Sequence of chain 1.A:
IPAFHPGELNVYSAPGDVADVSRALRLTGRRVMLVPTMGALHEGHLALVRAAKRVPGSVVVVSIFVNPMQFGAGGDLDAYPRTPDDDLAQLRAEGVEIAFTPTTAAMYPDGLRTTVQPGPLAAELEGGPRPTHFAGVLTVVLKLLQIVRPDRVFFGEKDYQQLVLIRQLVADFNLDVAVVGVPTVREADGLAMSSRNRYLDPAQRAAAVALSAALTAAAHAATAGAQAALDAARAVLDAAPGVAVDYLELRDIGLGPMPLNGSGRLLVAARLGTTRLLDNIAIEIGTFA

Binding-site contacts:
Ligand atom OAH contacts residue PHE157 of chain 1.A at 4.3 Å.
Ligand atom CAJ contacts residue THR39 of chain 1.A at 4.1 Å.
Ligand atom OAI contacts residue PRO38 of chain 1.A at 3.2 Å (h-bond).
Ligand atom CAM contacts residue PRO38 of chain 1.A at 4.2 Å (hydrophobic).
Ligand atom CAF contacts residue THR39 of chain 1.A at 3.7 Å.
Ligand atom CAE contacts residue VAL139 of chain 1.A at 4.4 Å (hydrophobic).
Ligand atom OAA contacts residue MET40 of chain 1.A at 2.8 Å (h-bond).
Ligand atom CAF contacts residue MET40 of chain 1.A at 3.8 Å (hydrophobic).
Ligand atom CAG contacts residue PRO38 of chain 1.A at 3.9 Å (hydrophobic).
Ligand atom OAI contacts residue MET40 of chain 1.A at 3.2 Å (h-bond).
Ligand atom CAG contacts residue GLN164 of chain 1.A at 4.0 Å.
Ligand atom CAE contacts residue VAL143 of chain 1.A at 4.3 Å (hydrophobic).
Ligand atom CAK contacts residue GLN164 of chain 1.A at 3.6 Å.
Ligand atom CAC contacts residue VAL143 of chain 1.A at 3.5 Å (hydrophobic).
Ligand atom CAL contacts residue MET40 of chain 1.A at 4.0 Å (hydrophobic).
Ligand atom CAM contacts residue MET40 of chain 1.A at 4.0 Å (hydrophobic).
Ligand atom OAH contacts residue PRO38 of chain 1.A at 4.3 Å.
Ligand atom CAE contacts residue GLN164 of chain 1.A at 3.5 Å.
Ligand atom CAJ contacts residue HIS47 of chain 1.A at 3.5 Å.
Ligand atom CAF contacts residue PRO38 of chain 1.A at 3.9 Å (hydrophobic).
Ligand atom CAL contacts residue THR39 of chain 1.A at 3.8 Å.
Ligand atom CAL contacts residue PRO38 of chain 1.A at 3.5 Å (hydrophobic).
Ligand atom OAI contacts residue THR39 of chain 1.A at 3.0 Å.
Ligand atom CAJ contacts residue MET40 of chain 1.A at 3.8 Å (hydrophobic).
Ligand atom OAA contacts residue HIS47 of chain 1.A at 3.2 Å (h-bond).
Ligand atom CAM contacts residue THR39 of chain 1.A at 4.0 Å.
Ligand atom CAC contacts residue PHE157 of chain 1.A at 4.3 Å (hydrophobic).
Ligand atom CAC contacts residue VAL139 of chain 1.A at 4.3 Å (hydrophobic).
Ligand atom CAK contacts residue PHE157 of chain 1.A at 4.2 Å (hydrophobic).
Ligand atom CAD contacts residue VAL142 of chain 1.A at 4.2 Å (hydrophobic).
Ligand atom OAA contacts residue THR39 of chain 1.A at 3.4 Å.
Ligand atom CAK contacts residue PRO38 of chain 1.A at 4.0 Å (hydrophobic).
Ligand atom CAE contacts residue PHE157 of chain 1.A at 3.8 Å (hydrophobic).
Ligand atom OAB contacts residue HIS47 of chain 1.A at 3.3 Å (h-bond).
Ligand atom CAD contacts residue VAL143 of chain 1.A at 4.2 Å (hydrophobic).
Ligand atom OAA contacts residue GLY41 of chain 1.A at 4.4 Å.
Ligand atom CAD contacts residue PRO38 of chain 1.A at 4.2 Å (hydrophobic).
Ligand atom OAH contacts residue GLN164 of chain 1.A at 2.9 Å (h-bond).

A small-molecule ligand and the protein it binds are described below.
Small molecule (SMILES): O=C(O)[C@@H]1COc2ccccc2O1